A small-molecule ligand and the protein it binds are described below.
Small molecule (SMILES): CC(=O)N[C@H]1[C@H](O[C@H]2[C@H](O)[C@@H](NC(C)=O)CO[C@@H]2CO)O[C@H](CO)[C@@H](O)[C@@H]1O

Sequence of chain 46.E:
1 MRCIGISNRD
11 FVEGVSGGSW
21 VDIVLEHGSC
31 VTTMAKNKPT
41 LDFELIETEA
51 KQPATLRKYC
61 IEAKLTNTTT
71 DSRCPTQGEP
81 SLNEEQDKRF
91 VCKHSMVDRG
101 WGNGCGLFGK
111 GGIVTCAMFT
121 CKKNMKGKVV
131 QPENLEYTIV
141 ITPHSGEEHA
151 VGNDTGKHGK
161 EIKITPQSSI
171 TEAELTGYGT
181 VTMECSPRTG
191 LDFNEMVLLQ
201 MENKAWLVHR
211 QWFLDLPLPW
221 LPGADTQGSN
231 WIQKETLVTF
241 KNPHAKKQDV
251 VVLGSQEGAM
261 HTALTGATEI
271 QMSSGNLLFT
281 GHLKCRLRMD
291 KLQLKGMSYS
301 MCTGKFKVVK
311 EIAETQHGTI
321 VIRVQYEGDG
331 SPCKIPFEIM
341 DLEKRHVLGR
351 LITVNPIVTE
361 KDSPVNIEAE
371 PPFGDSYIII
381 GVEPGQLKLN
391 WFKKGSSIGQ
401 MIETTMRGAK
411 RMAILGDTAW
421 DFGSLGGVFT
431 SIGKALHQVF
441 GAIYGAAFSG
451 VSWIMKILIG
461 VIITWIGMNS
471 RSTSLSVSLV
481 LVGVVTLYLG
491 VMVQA

Sequence of chain 46.C:
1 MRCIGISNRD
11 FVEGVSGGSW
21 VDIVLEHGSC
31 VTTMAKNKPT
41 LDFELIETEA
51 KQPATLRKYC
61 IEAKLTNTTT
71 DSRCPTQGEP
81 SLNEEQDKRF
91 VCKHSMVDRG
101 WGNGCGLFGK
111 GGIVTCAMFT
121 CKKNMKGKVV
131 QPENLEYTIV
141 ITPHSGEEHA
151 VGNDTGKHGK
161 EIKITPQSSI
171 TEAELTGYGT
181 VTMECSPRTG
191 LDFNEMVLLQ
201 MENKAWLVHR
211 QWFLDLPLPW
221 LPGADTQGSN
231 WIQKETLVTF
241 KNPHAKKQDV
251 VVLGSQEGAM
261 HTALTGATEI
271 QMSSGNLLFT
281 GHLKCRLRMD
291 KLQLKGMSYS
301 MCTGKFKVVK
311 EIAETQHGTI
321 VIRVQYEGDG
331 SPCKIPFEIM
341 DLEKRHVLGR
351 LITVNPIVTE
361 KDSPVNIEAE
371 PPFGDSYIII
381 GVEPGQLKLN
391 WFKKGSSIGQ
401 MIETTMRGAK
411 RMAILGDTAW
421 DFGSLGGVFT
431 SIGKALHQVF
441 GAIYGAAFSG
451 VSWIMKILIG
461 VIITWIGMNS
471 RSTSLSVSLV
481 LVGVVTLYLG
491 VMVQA

Binding-site contacts:
Ligand atom C8 contacts residue TRP101 of chain 46.E at 4.4 Å (hydrophobic).
Ligand atom O5 contacts residue ASN153 of chain 46.C at 2.2 Å (h-bond).
Ligand atom C4 contacts residue ASN153 of chain 46.C at 4.2 Å.
Ligand atom C1 contacts residue HIS158 of chain 46.C at 4.1 Å.
Ligand atom C7 contacts residue GLY102 of chain 46.E at 4.0 Å.
Ligand atom O5 contacts residue HIS149 of chain 46.C at 3.8 Å.
Ligand atom O3 contacts residue HIS149 of chain 46.C at 4.2 Å.
Ligand atom C2 contacts residue ASN153 of chain 46.C at 2.6 Å.
Ligand atom O7 contacts residue ASN153 of chain 46.C at 4.0 Å.
Ligand atom O6 contacts residue HIS149 of chain 46.C at 3.6 Å.
Ligand atom C6 contacts residue GLY156 of chain 46.C at 3.8 Å.
Ligand atom O7 contacts residue GLY102 of chain 46.E at 3.0 Å (h-bond).
Ligand atom O7 contacts residue TRP101 of chain 46.E at 3.4 Å (h-bond).
Ligand atom C3 contacts residue ASN153 of chain 46.C at 3.9 Å.
Ligand atom C5 contacts residue HIS149 of chain 46.C at 3.6 Å.
Ligand atom C5 contacts residue HIS158 of chain 46.C at 4.2 Å.
Ligand atom C1 contacts residue HIS149 of chain 46.C at 3.7 Å.
Ligand atom C8 contacts residue ASN153 of chain 46.C at 3.9 Å.
Ligand atom O5 contacts residue THR155 of chain 46.C at 3.8 Å.
Ligand atom C7 contacts residue TRP101 of chain 46.E at 4.3 Å (hydrophobic).
Ligand atom C6 contacts residue HIS149 of chain 46.C at 4.1 Å.
Ligand atom N2 contacts residue ASN153 of chain 46.C at 3.2 Å (h-bond).
Ligand atom C5 contacts residue ASN153 of chain 46.C at 3.6 Å.
Ligand atom C8 contacts residue HIS149 of chain 46.C at 3.5 Å.
Ligand atom C7 contacts residue ASN153 of chain 46.C at 3.6 Å.
Ligand atom O5 contacts residue HIS158 of chain 46.C at 3.2 Å.
Ligand atom C4 contacts residue HIS149 of chain 46.C at 3.7 Å.
Ligand atom C2 contacts residue HIS149 of chain 46.C at 3.6 Å.
Ligand atom O7 contacts residue ASN103 of chain 46.E at 4.5 Å.
Ligand atom O6 contacts residue HIS158 of chain 46.C at 3.4 Å.
Ligand atom C8 contacts residue ALA150 of chain 46.C at 4.5 Å (hydrophobic).
Ligand atom C3 contacts residue HIS149 of chain 46.C at 4.3 Å.
Ligand atom C1 contacts residue ASN153 of chain 46.C at 1.4 Å.
Ligand atom C1 contacts residue THR155 of chain 46.C at 3.7 Å.
Ligand atom C5 contacts residue GLY156 of chain 46.C at 4.0 Å.
Ligand atom C6 contacts residue HIS158 of chain 46.C at 3.9 Å.
Ligand atom O5 contacts residue GLY156 of chain 46.C at 3.9 Å.